Sequence of chain 1.F:
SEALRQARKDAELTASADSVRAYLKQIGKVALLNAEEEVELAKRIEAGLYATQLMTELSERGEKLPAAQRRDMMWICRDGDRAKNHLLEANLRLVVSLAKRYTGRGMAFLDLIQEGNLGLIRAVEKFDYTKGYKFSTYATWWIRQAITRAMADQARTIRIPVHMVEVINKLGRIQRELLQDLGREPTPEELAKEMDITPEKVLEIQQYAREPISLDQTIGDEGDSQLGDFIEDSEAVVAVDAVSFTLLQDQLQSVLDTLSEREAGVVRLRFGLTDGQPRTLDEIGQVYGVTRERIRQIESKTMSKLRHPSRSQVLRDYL

Sequence of chain 1.C:
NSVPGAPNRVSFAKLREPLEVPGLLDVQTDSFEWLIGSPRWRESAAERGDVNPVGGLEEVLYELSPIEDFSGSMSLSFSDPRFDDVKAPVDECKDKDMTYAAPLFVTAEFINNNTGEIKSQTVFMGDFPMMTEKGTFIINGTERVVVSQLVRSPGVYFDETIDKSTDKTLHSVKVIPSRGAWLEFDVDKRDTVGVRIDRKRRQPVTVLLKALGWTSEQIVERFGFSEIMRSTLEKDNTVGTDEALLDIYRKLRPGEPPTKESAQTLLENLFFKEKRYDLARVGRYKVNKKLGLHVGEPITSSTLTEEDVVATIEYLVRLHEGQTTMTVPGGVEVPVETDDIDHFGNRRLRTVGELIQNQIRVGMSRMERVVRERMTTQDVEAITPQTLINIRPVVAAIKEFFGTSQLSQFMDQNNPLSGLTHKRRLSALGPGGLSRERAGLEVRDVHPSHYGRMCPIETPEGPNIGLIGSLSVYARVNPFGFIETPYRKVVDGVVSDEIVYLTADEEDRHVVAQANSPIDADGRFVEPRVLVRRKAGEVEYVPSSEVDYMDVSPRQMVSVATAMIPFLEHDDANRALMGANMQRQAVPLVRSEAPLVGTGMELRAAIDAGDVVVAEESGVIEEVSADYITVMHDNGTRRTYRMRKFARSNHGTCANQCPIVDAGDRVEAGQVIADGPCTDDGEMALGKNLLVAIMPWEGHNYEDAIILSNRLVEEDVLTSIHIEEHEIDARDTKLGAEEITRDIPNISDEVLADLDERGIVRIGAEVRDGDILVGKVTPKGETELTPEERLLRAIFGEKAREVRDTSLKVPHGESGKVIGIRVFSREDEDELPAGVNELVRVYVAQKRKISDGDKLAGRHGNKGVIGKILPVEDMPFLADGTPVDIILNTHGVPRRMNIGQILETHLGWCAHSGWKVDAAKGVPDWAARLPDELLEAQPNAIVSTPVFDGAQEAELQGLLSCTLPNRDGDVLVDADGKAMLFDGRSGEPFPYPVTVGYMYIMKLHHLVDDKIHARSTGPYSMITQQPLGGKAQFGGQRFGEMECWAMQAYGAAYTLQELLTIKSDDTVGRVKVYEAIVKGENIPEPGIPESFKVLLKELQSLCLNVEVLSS

A small-molecule ligand and the protein it binds are described below.
Small molecule (SMILES): C/C(=C\[C@H](C)CCCCC(=O)O)[C@@H]1O[C@@H]2C=C[C@@H]1OC(=O)/C=C\C=C/C=C/[C@H]1O[C@@H]3C[C@H]1O[C@@H](/C=C/C[C@H]1O[C@H](C[C@H](O)[C@H]1C)[C@@H](O)[C@@H](O)/C=C/CC/C=C/C2)[C@@H]3C

Binding-site contacts:
Ligand atom C44 contacts residue ASN487 of chain 1.C at 3.5 Å.
Ligand atom C28 contacts residue VAL170 of chain 1.C at 3.9 Å (hydrophobic).
Ligand atom C20 contacts residue ASP435 of chain 1.C at 3.9 Å.
Ligand atom C23 contacts residue ASP435 of chain 1.C at 3.9 Å.
Ligand atom C1 contacts residue GLN429 of chain 1.C at 3.2 Å.
Ligand atom C31 contacts residue GLN432 of chain 1.C at 3.5 Å.
Ligand atom C25 contacts residue HIS445 of chain 1.C at 4.0 Å.
Ligand atom O6 contacts residue HIS445 of chain 1.C at 3.8 Å.
Ligand atom O8 contacts residue PHE433 of chain 1.C at 3.7 Å.
Ligand atom C5 contacts residue SER428 of chain 1.C at 3.8 Å.
Ligand atom C4 contacts residue GLN429 of chain 1.C at 3.6 Å.
Ligand atom C38 contacts residue GLN432 of chain 1.C at 3.9 Å.
Ligand atom C37 contacts residue ARG459 of chain 1.C at 3.4 Å.
Ligand atom C28 contacts residue GLN432 of chain 1.C at 3.3 Å.
Ligand atom C25 contacts residue GLN432 of chain 1.C at 3.9 Å.
Ligand atom O2 contacts residue GLN429 of chain 1.C at 3.0 Å (h-bond).
Ligand atom C27 contacts residue GLN432 of chain 1.C at 3.4 Å.
Ligand atom C23 contacts residue HIS445 of chain 1.C at 3.6 Å.
Ligand atom C18 contacts residue HIS674 of chain 1.C at 3.4 Å.
Ligand atom C34 contacts residue PHE433 of chain 1.C at 3.6 Å (hydrophobic).
Ligand atom C35 contacts residue PHE433 of chain 1.C at 3.8 Å (hydrophobic).
Ligand atom C27 contacts residue VAL170 of chain 1.C at 4.0 Å (hydrophobic).
Ligand atom C30 contacts residue SER450 of chain 1.C at 3.6 Å.
Ligand atom C44 contacts residue PRO483 of chain 1.C at 3.7 Å (hydrophobic).
Ligand atom O6 contacts residue ASP435 of chain 1.C at 3.8 Å.
Ligand atom O7 contacts residue GLN432 of chain 1.C at 3.1 Å (h-bond).
Ligand atom C29 contacts residue ILE491 of chain 1.C at 3.8 Å (hydrophobic).
Ligand atom C18 contacts residue ASP435 of chain 1.C at 3.8 Å.
Ligand atom O11 contacts residue PRO483 of chain 1.C at 3.4 Å.
Ligand atom C47 contacts residue GLN429 of chain 1.C at 3.8 Å.
Ligand atom C46 contacts residue GLN429 of chain 1.C at 3.7 Å.
Ligand atom C45 contacts residue PRO483 of chain 1.C at 3.6 Å (hydrophobic).
Ligand atom C43 contacts residue ASN487 of chain 1.C at 3.8 Å.
Ligand atom C26 contacts residue GLN432 of chain 1.C at 4.0 Å.
Ligand atom C47 contacts residue LEU452 of chain 1.C at 4.0 Å (hydrophobic).
Ligand atom O1 contacts residue GLN429 of chain 1.C at 3.4 Å (h-bond).
Ligand atom C26 contacts residue ILE491 of chain 1.C at 4.0 Å (hydrophobic).
Ligand atom C29 contacts residue SER450 of chain 1.C at 3.6 Å.
Ligand atom C22 contacts residue ASP435 of chain 1.C at 3.7 Å.
Ligand atom C24 contacts residue ARG448 of chain 1.C at 3.8 Å.